Binding-site contacts:
Ligand atom CA contacts residue TRP145 of chain 1.A at 3.7 Å (hydrophobic).
Ligand atom CD1 contacts residue TYR193 of chain 1.A at 3.4 Å (hydrophobic).
Ligand atom CD1 contacts residue CYS189 of chain 1.A at 3.6 Å (hydrophobic).
Ligand atom CE2 contacts residue MET114 of chain 1.B at 3.7 Å (hydrophobic).
Ligand atom OH contacts residue VAL146 of chain 1.A at 4.0 Å.
Ligand atom OH contacts residue ILE104 of chain 1.B at 2.6 Å (h-bond).
Ligand atom OH contacts residue ILE116 of chain 1.B at 2.9 Å (h-bond).
Ligand atom CZ3 contacts residue ILE104 of chain 1.B at 3.5 Å (hydrophobic).
Ligand atom CZ3 contacts residue TRP145 of chain 1.A at 4.1 Å (hydrophobic).
Ligand atom CA contacts residue TYR91 of chain 1.A at 3.8 Å (hydrophobic).
Ligand atom CD2 contacts residue TRP145 of chain 1.A at 3.5 Å (hydrophobic).
Ligand atom NE1 contacts residue CYS189 of chain 1.A at 3.7 Å.
Ligand atom CG contacts residue TRP145 of chain 1.A at 3.4 Å (hydrophobic).
Ligand atom CH2 contacts residue VAL106 of chain 1.B at 3.8 Å (hydrophobic).
Ligand atom CE2 contacts residue TYR193 of chain 1.A at 4.0 Å (hydrophobic).
Ligand atom CA contacts residue TYR186 of chain 1.A at 4.0 Å (hydrophobic).
Ligand atom CH2 contacts residue ILE104 of chain 1.B at 3.5 Å (hydrophobic).
Ligand atom CZ2 contacts residue VAL106 of chain 1.B at 3.5 Å (hydrophobic).
Ligand atom CE2 contacts residue TRP145 of chain 1.A at 3.7 Å (hydrophobic).
Ligand atom CD1 contacts residue TRP145 of chain 1.A at 3.6 Å (hydrophobic).
Ligand atom NE1 contacts residue TYR193 of chain 1.A at 2.8 Å (h-bond).
Ligand atom CZ2 contacts residue VAL146 of chain 1.A at 3.7 Å (hydrophobic).
Ligand atom CE3 contacts residue ILE116 of chain 1.B at 3.5 Å (hydrophobic).
Ligand atom NZ contacts residue TRP145 of chain 1.A at 2.7 Å (h-bond).
Ligand atom CB contacts residue TRP145 of chain 1.A at 4.0 Å (hydrophobic).
Ligand atom NE1 contacts residue MET114 of chain 1.B at 4.0 Å.
Ligand atom OH contacts residue TRP145 of chain 1.A at 4.1 Å.
Ligand atom CD1 contacts residue CYS188 of chain 1.A at 3.5 Å (hydrophobic).
Ligand atom OH contacts residue PHE115 of chain 1.B at 3.9 Å.
Ligand atom CD2 contacts residue ILE116 of chain 1.B at 4.0 Å (hydrophobic).
Ligand atom CZ3 contacts residue VAL146 of chain 1.A at 3.6 Å (hydrophobic).
Ligand atom CG contacts residue CYS188 of chain 1.A at 3.9 Å (hydrophobic).
Ligand atom CE3 contacts residue TRP145 of chain 1.A at 3.5 Å (hydrophobic).
Ligand atom CZ2 contacts residue MET114 of chain 1.B at 3.7 Å (hydrophobic).
Ligand atom CH2 contacts residue VAL146 of chain 1.A at 3.4 Å (hydrophobic).
Ligand atom CA contacts residue TRP53 of chain 1.B at 3.8 Å (hydrophobic).
Ligand atom CE2 contacts residue VAL146 of chain 1.A at 3.9 Å (hydrophobic).
Ligand atom CZ3 contacts residue ILE116 of chain 1.B at 3.7 Å (hydrophobic).
Ligand atom NZ contacts residue TYR91 of chain 1.A at 2.8 Å (h-bond).
Ligand atom NE1 contacts residue TRP145 of chain 1.A at 3.8 Å.

This protein binds this small molecule.
Small molecule (SMILES): NCCc1c[nH]c2ccc(O)cc12

Sequence of chain 1.B:
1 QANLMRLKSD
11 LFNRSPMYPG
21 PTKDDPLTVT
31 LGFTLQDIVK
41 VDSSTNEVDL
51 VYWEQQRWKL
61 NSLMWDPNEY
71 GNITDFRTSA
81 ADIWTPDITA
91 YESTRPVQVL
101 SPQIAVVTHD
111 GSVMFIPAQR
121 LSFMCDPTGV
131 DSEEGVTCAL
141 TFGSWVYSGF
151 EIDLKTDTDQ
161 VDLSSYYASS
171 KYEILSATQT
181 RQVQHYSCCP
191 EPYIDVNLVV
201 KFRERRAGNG

Sequence of chain 1.A:
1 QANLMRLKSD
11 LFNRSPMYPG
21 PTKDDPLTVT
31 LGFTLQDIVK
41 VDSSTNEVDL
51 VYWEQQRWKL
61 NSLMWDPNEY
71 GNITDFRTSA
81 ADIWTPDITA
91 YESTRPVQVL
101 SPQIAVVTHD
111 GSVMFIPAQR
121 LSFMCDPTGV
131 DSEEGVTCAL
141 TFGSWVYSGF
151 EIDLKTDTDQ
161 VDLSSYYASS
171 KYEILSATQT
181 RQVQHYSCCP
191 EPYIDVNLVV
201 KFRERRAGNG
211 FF